Binding-site contacts:
Ligand atom C3 contacts residue ASN1074 of chain 1.B at 3.9 Å.
Ligand atom C8 contacts residue ASN1074 of chain 1.B at 3.6 Å.
Ligand atom O7 contacts residue ASN1074 of chain 1.B at 3.6 Å (h-bond).
Ligand atom C1 contacts residue GLN895 of chain 1.C at 4.4 Å.
Ligand atom C8 contacts residue GLU1072 of chain 1.B at 3.5 Å.
Ligand atom C1 contacts residue ASN1074 of chain 1.B at 1.5 Å.
Ligand atom O5 contacts residue ALA706 of chain 1.B at 4.5 Å.
Ligand atom C5 contacts residue ALA706 of chain 1.B at 4.0 Å (hydrophobic).
Ligand atom O5 contacts residue ASN1074 of chain 1.B at 2.4 Å (h-bond).
Ligand atom C4 contacts residue ASN1074 of chain 1.B at 4.3 Å.
Ligand atom C8 contacts residue LYS1073 of chain 1.B at 3.9 Å.
Ligand atom C5 contacts residue ASN1074 of chain 1.B at 3.8 Å.
Ligand atom N2 contacts residue ASN1074 of chain 1.B at 3.0 Å (h-bond).
Ligand atom C7 contacts residue ASN1074 of chain 1.B at 3.3 Å.
Ligand atom C2 contacts residue ASN1074 of chain 1.B at 2.5 Å.

A small-molecule ligand and the protein it binds are described below.
Small molecule (SMILES): CC(=O)N[C@@H]1[C@@H](O)[C@H](O)[C@@H](CO)O[C@H]1O

Sequence of chain 1.B:
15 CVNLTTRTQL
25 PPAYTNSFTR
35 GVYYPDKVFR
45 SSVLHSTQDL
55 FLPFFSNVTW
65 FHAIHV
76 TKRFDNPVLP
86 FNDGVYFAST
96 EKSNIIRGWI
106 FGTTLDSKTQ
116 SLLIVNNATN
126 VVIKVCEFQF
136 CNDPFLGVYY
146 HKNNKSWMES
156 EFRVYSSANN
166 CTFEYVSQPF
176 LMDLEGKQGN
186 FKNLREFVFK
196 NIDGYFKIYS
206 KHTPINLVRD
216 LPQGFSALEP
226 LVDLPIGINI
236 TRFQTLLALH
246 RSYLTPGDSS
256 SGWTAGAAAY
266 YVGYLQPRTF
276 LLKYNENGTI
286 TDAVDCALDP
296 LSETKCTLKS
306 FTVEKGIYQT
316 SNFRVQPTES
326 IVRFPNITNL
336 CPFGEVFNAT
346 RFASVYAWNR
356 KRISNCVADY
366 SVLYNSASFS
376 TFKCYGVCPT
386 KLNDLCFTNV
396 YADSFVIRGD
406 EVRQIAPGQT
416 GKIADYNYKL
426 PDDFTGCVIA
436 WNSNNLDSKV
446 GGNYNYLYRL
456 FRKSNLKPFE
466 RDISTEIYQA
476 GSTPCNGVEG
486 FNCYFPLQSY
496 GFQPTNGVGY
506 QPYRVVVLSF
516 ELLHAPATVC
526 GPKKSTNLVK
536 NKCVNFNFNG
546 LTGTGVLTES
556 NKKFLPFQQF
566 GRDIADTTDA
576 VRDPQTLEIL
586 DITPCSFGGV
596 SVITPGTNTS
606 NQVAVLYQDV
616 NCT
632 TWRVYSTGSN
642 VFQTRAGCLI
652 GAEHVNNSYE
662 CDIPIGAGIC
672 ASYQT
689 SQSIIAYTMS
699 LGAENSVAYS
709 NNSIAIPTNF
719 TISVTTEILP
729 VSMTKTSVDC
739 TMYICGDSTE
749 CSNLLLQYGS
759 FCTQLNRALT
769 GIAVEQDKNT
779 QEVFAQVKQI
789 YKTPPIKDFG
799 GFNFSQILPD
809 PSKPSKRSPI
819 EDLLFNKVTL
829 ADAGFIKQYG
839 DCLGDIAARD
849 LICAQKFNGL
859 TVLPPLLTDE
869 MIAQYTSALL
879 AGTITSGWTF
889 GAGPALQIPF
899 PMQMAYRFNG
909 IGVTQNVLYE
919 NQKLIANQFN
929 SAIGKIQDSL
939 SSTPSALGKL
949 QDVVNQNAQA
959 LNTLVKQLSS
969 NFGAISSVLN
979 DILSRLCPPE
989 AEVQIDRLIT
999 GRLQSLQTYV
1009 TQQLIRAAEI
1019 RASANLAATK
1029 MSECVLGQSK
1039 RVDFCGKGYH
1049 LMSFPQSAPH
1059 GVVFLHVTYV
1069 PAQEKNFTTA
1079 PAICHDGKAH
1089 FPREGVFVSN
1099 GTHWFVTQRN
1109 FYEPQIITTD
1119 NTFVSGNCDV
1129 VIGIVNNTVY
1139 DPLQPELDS

Sequence of chain 1.C:
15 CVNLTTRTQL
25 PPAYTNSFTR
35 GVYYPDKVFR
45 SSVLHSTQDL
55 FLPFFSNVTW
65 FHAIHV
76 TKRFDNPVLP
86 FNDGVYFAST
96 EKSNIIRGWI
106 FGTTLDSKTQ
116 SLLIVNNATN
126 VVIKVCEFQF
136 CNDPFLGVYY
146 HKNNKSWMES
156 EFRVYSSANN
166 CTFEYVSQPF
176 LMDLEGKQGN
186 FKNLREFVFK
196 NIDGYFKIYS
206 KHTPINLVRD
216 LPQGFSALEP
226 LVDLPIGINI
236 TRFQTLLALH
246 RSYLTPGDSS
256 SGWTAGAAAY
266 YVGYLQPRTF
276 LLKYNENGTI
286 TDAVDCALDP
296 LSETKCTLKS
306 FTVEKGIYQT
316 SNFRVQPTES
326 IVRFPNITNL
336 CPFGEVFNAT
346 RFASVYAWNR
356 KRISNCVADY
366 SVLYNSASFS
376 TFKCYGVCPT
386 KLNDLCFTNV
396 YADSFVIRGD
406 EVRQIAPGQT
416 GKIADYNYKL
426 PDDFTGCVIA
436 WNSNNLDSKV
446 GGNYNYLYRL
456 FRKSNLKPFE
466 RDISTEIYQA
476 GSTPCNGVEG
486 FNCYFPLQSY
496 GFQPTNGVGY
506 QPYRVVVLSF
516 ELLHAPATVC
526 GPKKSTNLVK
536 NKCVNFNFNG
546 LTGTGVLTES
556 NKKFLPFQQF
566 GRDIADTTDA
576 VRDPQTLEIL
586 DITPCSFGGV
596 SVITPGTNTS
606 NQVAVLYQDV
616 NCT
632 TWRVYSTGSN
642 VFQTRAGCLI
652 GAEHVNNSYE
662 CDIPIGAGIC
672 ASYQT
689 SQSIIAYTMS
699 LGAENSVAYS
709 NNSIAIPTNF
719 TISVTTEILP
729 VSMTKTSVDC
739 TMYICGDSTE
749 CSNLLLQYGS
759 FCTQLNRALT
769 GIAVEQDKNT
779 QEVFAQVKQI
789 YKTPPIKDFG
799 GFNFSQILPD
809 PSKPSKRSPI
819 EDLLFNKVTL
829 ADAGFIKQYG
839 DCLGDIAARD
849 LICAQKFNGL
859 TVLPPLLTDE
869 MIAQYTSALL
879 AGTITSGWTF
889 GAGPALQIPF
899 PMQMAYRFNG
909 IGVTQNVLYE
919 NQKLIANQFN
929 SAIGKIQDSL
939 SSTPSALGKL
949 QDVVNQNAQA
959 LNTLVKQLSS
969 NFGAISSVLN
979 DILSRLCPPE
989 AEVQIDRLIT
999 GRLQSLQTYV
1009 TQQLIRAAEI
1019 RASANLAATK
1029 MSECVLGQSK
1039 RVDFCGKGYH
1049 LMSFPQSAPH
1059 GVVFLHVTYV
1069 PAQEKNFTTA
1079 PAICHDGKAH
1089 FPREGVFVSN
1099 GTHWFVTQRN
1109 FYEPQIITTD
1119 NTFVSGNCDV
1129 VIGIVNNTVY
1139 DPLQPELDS